Binding-site contacts:
Ligand atom C13 contacts residue LEU124 of chain 3.A at 3.6 Å (hydrophobic).
Ligand atom N1 contacts residue ASP128 of chain 3.A at 2.8 Å (salt-bridge).
Ligand atom C13 contacts residue SER122 of chain 3.A at 3.8 Å.
Ligand atom O2 contacts residue TYR43 of chain 3.A at 2.7 Å (h-bond).
Ligand atom C2 contacts residue ASN49 of chain 3.A at 3.6 Å.
Ligand atom C5 contacts residue SER45 of chain 3.A at 3.4 Å.
Ligand atom C9 contacts residue ASP128 of chain 3.A at 3.7 Å.
Ligand atom C19 contacts residue ALA121 of chain 1.A at 3.5 Å (hydrophobic).
Ligand atom C24 contacts residue SER88 of chain 3.A at 3.7 Å.
Ligand atom C9 contacts residue LEU25 of chain 3.A at 3.6 Å (hydrophobic).
Ligand atom N2 contacts residue SER45 of chain 3.A at 3.0 Å (h-bond).
Ligand atom N4 contacts residue GLU112 of chain 3.A at 3.0 Å (salt-bridge).
Ligand atom C7 contacts residue TRP108 of chain 3.A at 3.4 Å (hydrophobic).
Ligand atom C9 contacts residue TYR43 of chain 3.A at 3.5 Å (hydrophobic).
Ligand atom C12 contacts residue GLU112 of chain 3.A at 3.2 Å.
Ligand atom C15 contacts residue ALA121 of chain 3.A at 3.1 Å (hydrophobic).
Ligand atom C10 contacts residue VAL47 of chain 3.A at 3.7 Å (hydrophobic).
Ligand atom C19 contacts residue TRP120 of chain 1.A at 3.6 Å (hydrophobic).
Ligand atom C20 contacts residue TRP120 of chain 1.A at 3.2 Å (hydrophobic).
Ligand atom C2 contacts residue TRP79 of chain 3.A at 3.6 Å (hydrophobic).
Ligand atom S1 contacts residue TRP79 of chain 3.A at 3.6 Å.
Ligand atom S1 contacts residue THR90 of chain 3.A at 3.4 Å (h-bond).
Ligand atom C11 contacts residue GLU112 of chain 3.A at 2.8 Å.
Ligand atom C6 contacts residue TRP120 of chain 1.A at 3.7 Å (hydrophobic).
Ligand atom O1 contacts residue GLY48 of chain 3.A at 3.6 Å.
Ligand atom C5 contacts residue VAL47 of chain 3.A at 3.7 Å (hydrophobic).
Ligand atom N2 contacts residue VAL47 of chain 3.A at 3.6 Å.
Ligand atom C9 contacts residue SER27 of chain 3.A at 3.7 Å.
Ligand atom O2 contacts residue SER27 of chain 3.A at 2.7 Å (h-bond).
Ligand atom N6 contacts residue SER88 of chain 3.A at 2.9 Å (h-bond).
Ligand atom N3 contacts residue GLU112 of chain 3.A at 3.2 Å (salt-bridge).
Ligand atom C14 contacts residue SER122 of chain 3.A at 3.4 Å.
Ligand atom C21 contacts residue TRP120 of chain 1.A at 3.6 Å (hydrophobic).
Ligand atom O1 contacts residue ASN49 of chain 3.A at 2.8 Å (h-bond).
Ligand atom C1 contacts residue ASN49 of chain 3.A at 3.7 Å.
Ligand atom C24 contacts residue GLU112 of chain 3.A at 3.4 Å.
Ligand atom O2 contacts residue ASN23 of chain 3.A at 3.0 Å (h-bond).
Ligand atom C14 contacts residue ALA121 of chain 3.A at 3.6 Å (hydrophobic).
Ligand atom C10 contacts residue TRP120 of chain 1.A at 3.7 Å (hydrophobic).
Ligand atom FE1 contacts residue GLU112 of chain 3.A at 2.2 Å.

Sequence of chain 3.A:
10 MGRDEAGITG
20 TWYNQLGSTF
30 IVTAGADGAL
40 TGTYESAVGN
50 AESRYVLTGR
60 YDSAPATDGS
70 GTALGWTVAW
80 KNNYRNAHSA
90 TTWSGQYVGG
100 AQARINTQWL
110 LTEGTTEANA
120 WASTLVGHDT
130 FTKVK

This small molecule binds to this protein.
Small molecule (SMILES): O=C(CCCC[C@@H]1SC[C@@H]2NC(=O)N[C@@H]21)NCC[N+]1(Cc2ccccn2)Cc2cccc[n+]2[Fe]1

Sequence of chain 1.A:
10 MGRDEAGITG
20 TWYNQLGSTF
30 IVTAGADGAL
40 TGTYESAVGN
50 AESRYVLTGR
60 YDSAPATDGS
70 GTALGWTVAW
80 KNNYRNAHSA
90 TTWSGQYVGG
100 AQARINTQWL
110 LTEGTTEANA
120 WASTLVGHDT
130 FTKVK